A small-molecule ligand and the protein it binds are described below.
Small molecule (SMILES): CC(=O)N[C@@H]1[C@@H](O)[C@H](O)[C@@H](CO)O[C@H]1O

Sequence of chain 1.E:
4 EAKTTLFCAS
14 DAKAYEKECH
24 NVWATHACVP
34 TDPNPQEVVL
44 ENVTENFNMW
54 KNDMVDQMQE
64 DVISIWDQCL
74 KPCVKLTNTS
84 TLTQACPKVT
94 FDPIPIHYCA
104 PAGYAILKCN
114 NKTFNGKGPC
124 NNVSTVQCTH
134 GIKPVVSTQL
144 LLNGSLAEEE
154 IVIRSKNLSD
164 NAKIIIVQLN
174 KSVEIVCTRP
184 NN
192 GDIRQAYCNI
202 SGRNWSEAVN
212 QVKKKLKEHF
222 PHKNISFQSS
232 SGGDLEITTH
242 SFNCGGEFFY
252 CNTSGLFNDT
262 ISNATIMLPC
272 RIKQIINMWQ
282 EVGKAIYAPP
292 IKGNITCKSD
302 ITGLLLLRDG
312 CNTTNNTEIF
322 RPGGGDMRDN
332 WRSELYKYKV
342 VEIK

Binding-site contacts:
Ligand atom C7 contacts residue THR261 of chain 1.E at 3.8 Å.
Ligand atom C8 contacts residue GLY256 of chain 1.E at 2.9 Å.
Ligand atom C1 contacts residue GLY256 of chain 1.E at 4.3 Å.
Ligand atom C8 contacts residue ILE267 of chain 1.E at 3.3 Å (hydrophobic).
Ligand atom O7 contacts residue GLY256 of chain 1.E at 4.2 Å.
Ligand atom C4 contacts residue ASN259 of chain 1.E at 4.2 Å.
Ligand atom N2 contacts residue ASN259 of chain 1.E at 2.8 Å (h-bond).
Ligand atom O5 contacts residue THR261 of chain 1.E at 4.1 Å.
Ligand atom O7 contacts residue ILE262 of chain 1.E at 3.2 Å.
Ligand atom C7 contacts residue ILE262 of chain 1.E at 4.0 Å (hydrophobic).
Ligand atom O6 contacts residue ASN259 of chain 1.E at 3.5 Å (h-bond).
Ligand atom O7 contacts residue ASN259 of chain 1.E at 4.0 Å.
Ligand atom C5 contacts residue ASN259 of chain 1.E at 3.7 Å.
Ligand atom N2 contacts residue THR261 of chain 1.E at 4.1 Å.
Ligand atom C8 contacts residue SER263 of chain 1.E at 3.6 Å.
Ligand atom C3 contacts residue ASN259 of chain 1.E at 3.8 Å.
Ligand atom O7 contacts residue THR261 of chain 1.E at 2.8 Å (h-bond).
Ligand atom C7 contacts residue GLY256 of chain 1.E at 3.4 Å.
Ligand atom C2 contacts residue THR261 of chain 1.E at 3.5 Å.
Ligand atom C3 contacts residue THR261 of chain 1.E at 4.5 Å.
Ligand atom C1 contacts residue THR261 of chain 1.E at 4.2 Å.
Ligand atom C1 contacts residue SER255 of chain 1.E at 4.1 Å.
Ligand atom O7 contacts residue SER263 of chain 1.E at 2.5 Å (h-bond).
Ligand atom C1 contacts residue ASN259 of chain 1.E at 1.4 Å.
Ligand atom C7 contacts residue ASN259 of chain 1.E at 3.6 Å.
Ligand atom O5 contacts residue ASN259 of chain 1.E at 2.4 Å (h-bond).
Ligand atom C2 contacts residue ASN259 of chain 1.E at 2.4 Å.
Ligand atom N2 contacts residue GLY256 of chain 1.E at 3.6 Å (h-bond).
Ligand atom C6 contacts residue ASN259 of chain 1.E at 4.4 Å.
Ligand atom C7 contacts residue SER263 of chain 1.E at 3.5 Å.
Ligand atom O6 contacts residue THR261 of chain 1.E at 3.8 Å.